The small molecule below binds the protein below.
Small molecule (SMILES): CC(=O)N[C@H]1[C@H](O[C@H]2[C@H](O)[C@@H](NC(C)=O)CO[C@@H]2CO)O[C@H](CO)[C@@H](O)[C@@H]1O

Binding-site contacts:
Ligand atom C1 contacts residue ASN1123 of chain 1.A at 1.4 Å.
Ligand atom C5 contacts residue ASN1123 of chain 1.A at 3.6 Å.
Ligand atom C8 contacts residue ASN1123 of chain 1.A at 3.9 Å.
Ligand atom N2 contacts residue ASN1123 of chain 1.A at 2.9 Å (h-bond).
Ligand atom C7 contacts residue ASN1123 of chain 1.A at 3.5 Å.
Ligand atom C3 contacts residue ASN1123 of chain 1.A at 3.8 Å.
Ligand atom C4 contacts residue ASN1123 of chain 1.A at 4.2 Å.
Ligand atom O7 contacts residue ASN1123 of chain 1.A at 3.7 Å.
Ligand atom O5 contacts residue ASN1123 of chain 1.A at 2.3 Å (h-bond).
Ligand atom C8 contacts residue ILE1121 of chain 1.A at 3.5 Å (hydrophobic).
Ligand atom C2 contacts residue ASN1123 of chain 1.A at 2.5 Å.
Ligand atom C8 contacts residue VAL1122 of chain 1.A at 4.2 Å (hydrophobic).

Sequence of chain 1.A:
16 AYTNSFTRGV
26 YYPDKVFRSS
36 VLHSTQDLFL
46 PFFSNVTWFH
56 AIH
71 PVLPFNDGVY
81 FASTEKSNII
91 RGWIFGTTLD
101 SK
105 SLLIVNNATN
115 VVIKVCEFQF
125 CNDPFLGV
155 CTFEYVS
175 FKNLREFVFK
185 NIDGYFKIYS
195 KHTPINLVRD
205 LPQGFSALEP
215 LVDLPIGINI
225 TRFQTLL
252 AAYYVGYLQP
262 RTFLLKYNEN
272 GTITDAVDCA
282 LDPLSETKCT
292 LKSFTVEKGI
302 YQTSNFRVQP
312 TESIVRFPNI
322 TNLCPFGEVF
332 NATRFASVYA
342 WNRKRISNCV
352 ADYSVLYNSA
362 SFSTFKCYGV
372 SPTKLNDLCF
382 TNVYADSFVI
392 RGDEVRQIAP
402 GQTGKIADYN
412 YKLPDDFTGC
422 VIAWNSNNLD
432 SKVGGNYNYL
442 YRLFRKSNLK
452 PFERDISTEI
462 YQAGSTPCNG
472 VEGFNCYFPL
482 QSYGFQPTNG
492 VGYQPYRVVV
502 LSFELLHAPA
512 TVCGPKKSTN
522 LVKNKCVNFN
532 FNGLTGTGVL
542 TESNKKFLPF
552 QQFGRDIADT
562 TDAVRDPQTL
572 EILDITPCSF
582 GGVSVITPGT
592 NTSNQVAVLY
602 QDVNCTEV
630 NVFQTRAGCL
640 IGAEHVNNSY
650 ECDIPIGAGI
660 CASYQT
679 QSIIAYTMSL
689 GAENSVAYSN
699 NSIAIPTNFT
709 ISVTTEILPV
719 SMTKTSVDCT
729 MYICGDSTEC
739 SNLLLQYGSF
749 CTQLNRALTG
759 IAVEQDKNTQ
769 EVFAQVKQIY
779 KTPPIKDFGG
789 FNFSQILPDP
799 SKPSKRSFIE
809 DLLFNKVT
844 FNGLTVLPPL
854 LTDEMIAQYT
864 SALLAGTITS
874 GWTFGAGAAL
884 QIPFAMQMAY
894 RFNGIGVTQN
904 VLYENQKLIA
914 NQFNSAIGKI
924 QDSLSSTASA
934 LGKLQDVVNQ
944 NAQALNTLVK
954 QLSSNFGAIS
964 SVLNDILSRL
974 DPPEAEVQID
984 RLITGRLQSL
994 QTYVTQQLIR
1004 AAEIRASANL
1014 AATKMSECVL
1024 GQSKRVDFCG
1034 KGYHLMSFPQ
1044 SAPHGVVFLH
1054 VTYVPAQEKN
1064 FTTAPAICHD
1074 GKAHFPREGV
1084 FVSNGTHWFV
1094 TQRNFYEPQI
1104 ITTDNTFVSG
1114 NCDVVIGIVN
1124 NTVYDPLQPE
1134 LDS